The small molecule below binds the protein below.
Small molecule (SMILES): Cc1cn([C@H]2C[C@H](O[P](=O)(O)OC[C@H]3O[C@@H](n4cnc5c(N)ncnc54)C[C@@H]3O[P](=O)(O)OC[C@H]3O[C@@H](n4ccc(N)nc4=O)C[C@@H]3O[P](=O)(O)OC[C@H]3O[C@@H](n4cnc5c(N)ncnc54)C[C@@H]3O[P](=O)(O)OC[C@H]3O[C@@H](n4cnc5c(N)ncnc54)C[C@@H]3O)[C@@H](CO[P](=O)(O)O[C@H]3C[C@H](n4cnc5c(=O)nc(N)[nH]c54)O[C@@H]3CO[P](=O)(O)O[C@H]3C[C@H](n4cnc5c(N)ncnc54)O[C@@H]3CO[P](=O)(O)O[C@H]3C[C@H](n4ccc(N)nc4=O)O[C@@H]3CO[P](=O)(O)O[C@H]3C[C@H](n4cnc5c(N)ncnc54)O[C@@H]3COP(=O)=O)O2)c(=O)[nH]c1=O

Binding-site contacts:
Ligand atom OP1 contacts residue PRO1137 of chain 1.A at 3.3 Å.
Ligand atom P contacts residue LYS1118 of chain 1.A at 3.8 Å.
Ligand atom P contacts residue SER1216 of chain 1.A at 3.3 Å.
Ligand atom C4' contacts residue TRP1136 of chain 1.A at 3.8 Å (hydrophobic).
Ligand atom C2' contacts residue GLN1219 of chain 1.A at 4.2 Å.
Ligand atom O5' contacts residue ARG1114 of chain 1.A at 3.8 Å.
Ligand atom O5' contacts residue ALA1215 of chain 1.A at 4.2 Å.
Ligand atom O4' contacts residue TRP1136 of chain 1.A at 3.7 Å.
Ligand atom OP2 contacts residue GLN1219 of chain 1.A at 3.9 Å.
Ligand atom O3' contacts residue TRP1136 of chain 1.A at 3.5 Å.
Ligand atom O3' contacts residue LYS1118 of chain 1.A at 4.0 Å.
Ligand atom P contacts residue ARG1114 of chain 1.A at 3.6 Å.
Ligand atom OP2 contacts residue GLN1221 of chain 1.A at 3.3 Å (h-bond).
Ligand atom O5' contacts residue GLN1219 of chain 1.A at 4.1 Å.
Ligand atom C5' contacts residue TRP1136 of chain 1.A at 3.6 Å (hydrophobic).
Ligand atom O4' contacts residue TRP1136 of chain 1.A at 3.4 Å.
Ligand atom C3' contacts residue TRP1136 of chain 1.A at 4.1 Å (hydrophobic).
Ligand atom OP2 contacts residue LYS1118 of chain 1.A at 3.4 Å.
Ligand atom C4' contacts residue TRP1136 of chain 1.A at 3.7 Å (hydrophobic).
Ligand atom O5' contacts residue LYS1118 of chain 1.A at 3.3 Å.
Ligand atom O3' contacts residue SER1216 of chain 1.A at 3.0 Å (h-bond).
Ligand atom O3' contacts residue LEU1135 of chain 1.A at 3.9 Å.
Ligand atom OP2 contacts residue ALA1215 of chain 1.A at 3.8 Å.
Ligand atom OP1 contacts residue SER1216 of chain 1.A at 3.3 Å.
Ligand atom OP2 contacts residue SER1216 of chain 1.A at 3.2 Å (h-bond).
Ligand atom OP2 contacts residue LYS1118 of chain 1.A at 2.4 Å (salt-bridge).
Ligand atom OP1 contacts residue LEU1135 of chain 1.A at 3.8 Å.
Ligand atom C5' contacts residue SER1216 of chain 1.A at 4.0 Å.
Ligand atom C3' contacts residue LYS1118 of chain 1.A at 3.4 Å.
Ligand atom OP2 contacts residue ARG1114 of chain 1.A at 4.0 Å.
Ligand atom C1' contacts residue TRP1136 of chain 1.A at 3.5 Å (hydrophobic).
Ligand atom C3' contacts residue SER1216 of chain 1.A at 3.3 Å.
Ligand atom C4' contacts residue SER1216 of chain 1.A at 3.8 Å.
Ligand atom OP1 contacts residue LYS1118 of chain 1.A at 4.2 Å.
Ligand atom O2 contacts residue TRP1136 of chain 1.A at 3.4 Å (h-bond).
Ligand atom OP1 contacts residue ARG1114 of chain 1.A at 2.7 Å (salt-bridge).
Ligand atom OP1 contacts residue TRP1136 of chain 1.A at 3.8 Å.
Ligand atom OP2 contacts residue SER1116 of chain 1.A at 3.8 Å.
Ligand atom C2' contacts residue LYS1118 of chain 1.A at 3.6 Å.
Ligand atom P contacts residue LYS1118 of chain 1.A at 3.7 Å.

Sequence of chain 1.A:
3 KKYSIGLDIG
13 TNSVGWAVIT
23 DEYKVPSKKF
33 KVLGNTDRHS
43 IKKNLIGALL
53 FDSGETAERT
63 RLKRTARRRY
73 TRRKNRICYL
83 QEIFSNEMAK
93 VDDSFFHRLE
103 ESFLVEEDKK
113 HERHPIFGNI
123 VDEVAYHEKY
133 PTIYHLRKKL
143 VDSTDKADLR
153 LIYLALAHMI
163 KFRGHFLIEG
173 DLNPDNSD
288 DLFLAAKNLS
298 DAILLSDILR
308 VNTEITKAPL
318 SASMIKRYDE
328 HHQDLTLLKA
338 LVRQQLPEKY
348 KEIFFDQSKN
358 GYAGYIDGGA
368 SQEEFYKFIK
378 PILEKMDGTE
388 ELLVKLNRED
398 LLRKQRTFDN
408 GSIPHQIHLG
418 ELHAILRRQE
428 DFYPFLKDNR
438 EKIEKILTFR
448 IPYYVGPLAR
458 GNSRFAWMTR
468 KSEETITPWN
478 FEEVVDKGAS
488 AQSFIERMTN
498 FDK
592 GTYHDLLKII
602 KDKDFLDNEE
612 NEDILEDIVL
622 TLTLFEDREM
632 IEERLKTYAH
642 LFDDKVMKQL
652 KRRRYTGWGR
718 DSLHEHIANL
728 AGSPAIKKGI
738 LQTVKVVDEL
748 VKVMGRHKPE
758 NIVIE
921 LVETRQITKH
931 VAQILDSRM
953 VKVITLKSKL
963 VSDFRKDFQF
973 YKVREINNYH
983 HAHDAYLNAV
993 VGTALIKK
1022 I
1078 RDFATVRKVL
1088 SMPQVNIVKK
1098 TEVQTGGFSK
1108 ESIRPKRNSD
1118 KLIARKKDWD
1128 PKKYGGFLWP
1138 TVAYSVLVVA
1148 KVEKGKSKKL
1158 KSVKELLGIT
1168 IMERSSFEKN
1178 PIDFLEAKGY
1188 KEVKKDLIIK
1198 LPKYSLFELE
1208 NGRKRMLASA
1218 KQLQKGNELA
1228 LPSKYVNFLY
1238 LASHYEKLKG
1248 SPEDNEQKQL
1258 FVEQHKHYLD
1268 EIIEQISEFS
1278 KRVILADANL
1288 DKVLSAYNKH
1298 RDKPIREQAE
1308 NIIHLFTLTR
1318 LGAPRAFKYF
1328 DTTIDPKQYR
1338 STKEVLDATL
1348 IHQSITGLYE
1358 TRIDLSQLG